Sequence of chain 1.A:
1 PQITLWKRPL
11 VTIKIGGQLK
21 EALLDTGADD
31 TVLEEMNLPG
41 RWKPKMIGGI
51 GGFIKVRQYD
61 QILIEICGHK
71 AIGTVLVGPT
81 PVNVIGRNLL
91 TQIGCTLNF

Sequence of chain 1.B:
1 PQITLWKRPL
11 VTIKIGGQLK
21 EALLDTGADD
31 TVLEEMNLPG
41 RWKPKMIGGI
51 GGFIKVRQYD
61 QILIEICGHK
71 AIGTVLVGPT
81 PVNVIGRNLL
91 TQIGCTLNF

The protein below binds the small molecule below.
Small molecule (SMILES): CC[C@H](C)CN(C[C@@H](O)[C@H](Cc1ccccc1)NC(=O)O[C@H]1CO[C@H]2OCC[C@H]21)S(=O)(=O)c1ccc([C@@H](O)CO)cc1

Binding-site contacts:
Ligand atom C26 contacts residue GLY27 of chain 1.B at 3.8 Å.
Ligand atom C36 contacts residue VAL82 of chain 1.B at 3.5 Å (hydrophobic).
Ligand atom O19 contacts residue ALA28 of chain 1.B at 3.5 Å.
Ligand atom O22 contacts residue ASP29 of chain 1.B at 3.1 Å (salt-bridge).
Ligand atom O14 contacts residue ASP25 of chain 1.B at 2.6 Å (salt-bridge).
Ligand atom C35 contacts residue ASP29 of chain 1.A at 3.5 Å.
Ligand atom C12 contacts residue ASP25 of chain 1.A at 3.2 Å.
Ligand atom O41 contacts residue ASP29 of chain 1.A at 3.6 Å.
Ligand atom C02 contacts residue GLY48 of chain 1.A at 3.5 Å.
Ligand atom O42 contacts residue ASP29 of chain 1.A at 3.0 Å (salt-bridge).
Ligand atom C05 contacts residue ALA28 of chain 1.A at 3.4 Å (hydrophobic).
Ligand atom C13 contacts residue ASP25 of chain 1.B at 3.4 Å.
Ligand atom O41 contacts residue ASP30 of chain 1.A at 2.9 Å (salt-bridge).
Ligand atom C24 contacts residue ASP29 of chain 1.B at 3.5 Å.
Ligand atom C13 contacts residue ASP25 of chain 1.A at 3.3 Å.
Ligand atom O09 contacts residue ILE50 of chain 1.B at 3.1 Å.
Ligand atom C11 contacts residue GLY27 of chain 1.A at 3.6 Å.
Ligand atom C38 contacts residue VAL82 of chain 1.B at 3.5 Å (hydrophobic).
Ligand atom C31 contacts residue PRO81 of chain 1.A at 3.6 Å (hydrophobic).
Ligand atom C28 contacts residue ASP25 of chain 1.A at 3.3 Å.
Ligand atom C34 contacts residue GLY27 of chain 1.B at 3.3 Å.
Ligand atom C28 contacts residue GLY27 of chain 1.B at 3.8 Å.
Ligand atom O09 contacts residue GLY49 of chain 1.A at 3.4 Å.
Ligand atom O22 contacts residue ASP30 of chain 1.B at 3.0 Å (salt-bridge).
Ligand atom O27 contacts residue ASP29 of chain 1.B at 2.8 Å (salt-bridge).
Ligand atom O22 contacts residue ALA28 of chain 1.B at 3.7 Å.
Ligand atom C06 contacts residue ALA28 of chain 1.A at 3.5 Å (hydrophobic).
Ligand atom C31 contacts residue GLY49 of chain 1.B at 3.6 Å.
Ligand atom C36 contacts residue PRO81 of chain 1.B at 3.6 Å (hydrophobic).
Ligand atom C12 contacts residue GLY27 of chain 1.A at 3.8 Å.
Ligand atom C31 contacts residue ILE50 of chain 1.B at 3.6 Å (hydrophobic).
Ligand atom O14 contacts residue ASP25 of chain 1.A at 2.5 Å (salt-bridge).
Ligand atom C25 contacts residue GLY48 of chain 1.B at 3.3 Å.
Ligand atom C03 contacts residue GLY48 of chain 1.A at 3.1 Å.
Ligand atom O14 contacts residue GLY27 of chain 1.B at 3.3 Å.
Ligand atom C33 contacts residue VAL82 of chain 1.A at 3.7 Å (hydrophobic).
Ligand atom C23 contacts residue GLY48 of chain 1.B at 3.2 Å.
Ligand atom O08 contacts residue ILE50 of chain 1.B at 3.6 Å.
Ligand atom C37 contacts residue ASP25 of chain 1.B at 3.7 Å.
Ligand atom N16 contacts residue GLY27 of chain 1.B at 3.1 Å (h-bond).